The small molecule below binds the protein below.
Small molecule (SMILES): O=C(N[C@@H]1c2ccccc2-c2c(-c3nc4ccncc4[nH]3)cccc21)c1ccnc2[nH]ccc12

Sequence of chain 1.A:
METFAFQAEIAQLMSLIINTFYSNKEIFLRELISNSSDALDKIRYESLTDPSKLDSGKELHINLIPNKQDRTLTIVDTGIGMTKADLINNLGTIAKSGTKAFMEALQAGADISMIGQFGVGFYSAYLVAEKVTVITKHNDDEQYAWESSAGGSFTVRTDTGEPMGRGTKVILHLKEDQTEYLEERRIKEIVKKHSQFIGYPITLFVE

Binding-site contacts:
Ligand atom C4 contacts residue TYR125 of chain 1.A at 3.7 Å (hydrophobic).
Ligand atom N6 contacts residue ASP79 of chain 1.A at 2.7 Å (salt-bridge).
Ligand atom N1 contacts residue GLY94 of chain 1.A at 3.3 Å.
Ligand atom N6 contacts residue THR170 of chain 1.A at 3.7 Å.
Ligand atom C9 contacts residue TRP148 of chain 1.A at 3.7 Å (hydrophobic).
Ligand atom C14 contacts residue MET84 of chain 1.A at 3.6 Å (hydrophobic).
Ligand atom N4 contacts residue MET84 of chain 1.A at 3.7 Å.
Ligand atom C5 contacts residue TYR125 of chain 1.A at 3.4 Å (hydrophobic).
Ligand atom N5 contacts residue ALA41 of chain 1.A at 3.3 Å.
Ligand atom C27 contacts residue SER38 of chain 1.A at 3.6 Å.
Ligand atom C2 contacts residue ILE90 of chain 1.A at 3.5 Å (hydrophobic).
Ligand atom C1 contacts residue PHE8 of chain 1.A at 3.8 Å (hydrophobic).
Ligand atom C6 contacts residue LEU89 of chain 1.A at 3.2 Å (hydrophobic).
Ligand atom C8 contacts residue MET84 of chain 1.A at 3.6 Å (hydrophobic).
Ligand atom C9 contacts residue LEU89 of chain 1.A at 3.6 Å (hydrophobic).
Ligand atom N1 contacts residue ILE90 of chain 1.A at 3.8 Å.
Ligand atom N2 contacts residue LEU89 of chain 1.A at 2.7 Å (h-bond).
Ligand atom N2 contacts residue TRP148 of chain 1.A at 3.7 Å.
Ligand atom N2 contacts residue LEU93 of chain 1.A at 3.8 Å.
Ligand atom C18 contacts residue LEU93 of chain 1.A at 3.7 Å (hydrophobic).
Ligand atom C20 contacts residue LEU93 of chain 1.A at 3.8 Å (hydrophobic).
Ligand atom C3 contacts residue TYR125 of chain 1.A at 3.7 Å (hydrophobic).
Ligand atom C22 contacts residue LEU93 of chain 1.A at 3.7 Å (hydrophobic).
Ligand atom C3 contacts residue ALA97 of chain 1.A at 3.7 Å (hydrophobic).
Ligand atom O13 contacts residue PHE124 of chain 1.A at 3.5 Å.
Ligand atom C2 contacts residue PHE156 of chain 1.A at 3.5 Å (hydrophobic).
Ligand atom C27 contacts residue ASP79 of chain 1.A at 3.2 Å.
Ligand atom C3 contacts residue PHE8 of chain 1.A at 3.5 Å (hydrophobic).
Ligand atom C28 contacts residue ASN37 of chain 1.A at 3.8 Å.
Ligand atom O13 contacts residue ASN37 of chain 1.A at 2.8 Å (h-bond).
Ligand atom C2 contacts residue GLY94 of chain 1.A at 3.6 Å.
Ligand atom C10 contacts residue TRP148 of chain 1.A at 3.3 Å (hydrophobic).
Ligand atom C24 contacts residue PHE124 of chain 1.A at 3.8 Å (hydrophobic).
Ligand atom C1 contacts residue GLY94 of chain 1.A at 3.5 Å.
Ligand atom C16 contacts residue PHE124 of chain 1.A at 3.6 Å (hydrophobic).
Ligand atom N1 contacts residue PHE156 of chain 1.A at 3.7 Å.
Ligand atom C21 contacts residue LEU93 of chain 1.A at 3.5 Å (hydrophobic).
Ligand atom C23 contacts residue GLY121 of chain 1.A at 3.2 Å.
Ligand atom C2 contacts residue LEU89 of chain 1.A at 3.3 Å (hydrophobic).
Ligand atom N3 contacts residue TYR125 of chain 1.A at 2.7 Å (h-bond).